Sequence of chain 1.B:
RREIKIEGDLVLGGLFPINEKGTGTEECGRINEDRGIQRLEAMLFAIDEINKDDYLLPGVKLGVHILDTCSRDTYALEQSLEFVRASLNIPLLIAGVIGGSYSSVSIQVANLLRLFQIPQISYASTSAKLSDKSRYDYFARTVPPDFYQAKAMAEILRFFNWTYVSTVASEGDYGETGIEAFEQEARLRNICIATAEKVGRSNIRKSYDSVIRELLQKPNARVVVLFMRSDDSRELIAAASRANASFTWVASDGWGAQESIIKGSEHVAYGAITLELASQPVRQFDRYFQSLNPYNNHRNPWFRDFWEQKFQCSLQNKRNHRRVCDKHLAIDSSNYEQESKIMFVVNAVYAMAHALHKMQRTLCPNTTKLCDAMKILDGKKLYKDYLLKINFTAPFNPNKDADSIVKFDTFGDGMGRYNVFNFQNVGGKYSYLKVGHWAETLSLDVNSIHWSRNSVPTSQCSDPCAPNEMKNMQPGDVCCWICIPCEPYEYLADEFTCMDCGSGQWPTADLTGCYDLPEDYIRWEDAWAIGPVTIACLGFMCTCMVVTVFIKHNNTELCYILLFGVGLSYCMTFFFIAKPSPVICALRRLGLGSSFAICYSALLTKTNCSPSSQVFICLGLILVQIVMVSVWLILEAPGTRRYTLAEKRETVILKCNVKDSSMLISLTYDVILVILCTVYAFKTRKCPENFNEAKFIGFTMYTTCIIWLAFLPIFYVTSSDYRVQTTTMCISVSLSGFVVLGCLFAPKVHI

Binding-site contacts:
Ligand atom CAL contacts residue THR183 of chain 1.B at 3.9 Å.
Ligand atom CAG contacts residue TYR231 of chain 1.B at 3.7 Å (hydrophobic).
Ligand atom CAX contacts residue SER158 of chain 1.B at 3.0 Å.
Ligand atom OAD contacts residue ARG77 of chain 1.B at 3.4 Å (salt-bridge).
Ligand atom OAB contacts residue ARG73 of chain 1.B at 2.6 Å (salt-bridge).
Ligand atom OAE contacts residue TYR159 of chain 1.B at 4.0 Å.
Ligand atom CAR contacts residue SER158 of chain 1.B at 3.8 Å.
Ligand atom NAA contacts residue THR183 of chain 1.B at 3.2 Å (h-bond).
Ligand atom CAK contacts residue TYR231 of chain 1.B at 3.6 Å (hydrophobic).
Ligand atom OAC contacts residue TYR159 of chain 1.B at 3.6 Å.
Ligand atom CAO contacts residue LYS398 of chain 1.B at 3.1 Å.
Ligand atom OAD contacts residue SER158 of chain 1.B at 3.7 Å.
Ligand atom CAZ contacts residue LYS398 of chain 1.B at 4.0 Å.
Ligand atom CAF contacts residue ASP230 of chain 1.B at 3.1 Å.
Ligand atom CAL contacts residue SER160 of chain 1.B at 2.9 Å.
Ligand atom CAO contacts residue SER158 of chain 1.B at 3.5 Å.
Ligand atom CAQ contacts residue SER158 of chain 1.B at 3.9 Å.
Ligand atom CAS contacts residue TYR231 of chain 1.B at 3.6 Å (hydrophobic).
Ligand atom CAY contacts residue THR183 of chain 1.B at 3.8 Å.
Ligand atom CAO contacts residue ALA181 of chain 1.B at 3.3 Å (hydrophobic).
Ligand atom OAC contacts residue SER158 of chain 1.B at 3.8 Å.
Ligand atom OAC contacts residue SER160 of chain 1.B at 2.8 Å (h-bond).
Ligand atom CAJ contacts residue TYR231 of chain 1.B at 3.2 Å (hydrophobic).
Ligand atom CAR contacts residue SER160 of chain 1.B at 3.9 Å.
Ligand atom CAH contacts residue ASP230 of chain 1.B at 3.6 Å.
Ligand atom OAD contacts residue ARG73 of chain 1.B at 3.4 Å (salt-bridge).
Ligand atom NAA contacts residue SER158 of chain 1.B at 4.0 Å.
Ligand atom CAY contacts residue ALA181 of chain 1.B at 4.0 Å (hydrophobic).
Ligand atom CAQ contacts residue ARG73 of chain 1.B at 3.4 Å.
Ligand atom OAP contacts residue TYR231 of chain 1.B at 3.6 Å.
Ligand atom CAF contacts residue TYR231 of chain 1.B at 3.9 Å (hydrophobic).
Ligand atom NAA contacts residue SER182 of chain 1.B at 3.7 Å.
Ligand atom NAA contacts residue ALA181 of chain 1.B at 2.7 Å (h-bond).
Ligand atom CAN contacts residue THR183 of chain 1.B at 3.1 Å.
Ligand atom CAK contacts residue ARG286 of chain 1.B at 4.0 Å.
Ligand atom OAP contacts residue ARG286 of chain 1.B at 3.6 Å (salt-bridge).
Ligand atom CAH contacts residue SER160 of chain 1.B at 2.8 Å.
Ligand atom CAT contacts residue TYR231 of chain 1.B at 3.7 Å (hydrophobic).
Ligand atom CAG contacts residue GLY311 of chain 1.B at 4.0 Å.
Ligand atom CAF contacts residue SER160 of chain 1.B at 4.0 Å.

This protein binds this small molecule.
Small molecule (SMILES): N[C@](CC1c2ccccc2Oc2ccccc21)(C(=O)O)[C@H]1C[C@@H]1C(=O)O